The protein below binds the small molecule below.
Small molecule (SMILES): O=C(O)C[C@H](NC(=O)CP(=O)(O)O)C(=O)O

Binding-site contacts:
Ligand atom O4 contacts residue ARG229 of chain 1.B at 3.0 Å (salt-bridge).
Ligand atom O1 contacts residue THR55 of chain 1.B at 3.1 Å (h-bond).
Ligand atom O1 contacts residue HIS134 of chain 1.B at 3.1 Å (h-bond).
Ligand atom O2P contacts residue SER80 of chain 1.C at 3.1 Å (h-bond).
Ligand atom C2 contacts residue PRO266 of chain 1.B at 3.9 Å (hydrophobic).
Ligand atom O2 contacts residue ARG105 of chain 1.B at 3.2 Å (salt-bridge).
Ligand atom C4 contacts residue HIS134 of chain 1.B at 3.9 Å.
Ligand atom C3 contacts residue PRO266 of chain 1.B at 3.5 Å (hydrophobic).
Ligand atom C5 contacts residue GLN231 of chain 1.B at 3.6 Å.
Ligand atom O1P contacts residue SER52 of chain 1.B at 3.8 Å.
Ligand atom O3 contacts residue THR168 of chain 1.B at 3.7 Å.
Ligand atom O5 contacts residue LYS84 of chain 1.C at 3.2 Å (salt-bridge).
Ligand atom P contacts residue ARG105 of chain 1.B at 3.5 Å.
Ligand atom C4 contacts residue ARG167 of chain 1.B at 3.5 Å.
Ligand atom O1 contacts residue ARG105 of chain 1.B at 2.8 Å (salt-bridge).
Ligand atom O3P contacts residue THR55 of chain 1.B at 2.8 Å (h-bond).
Ligand atom O3P contacts residue ARG54 of chain 1.B at 3.7 Å.
Ligand atom C1P contacts residue PRO268 of chain 1.B at 3.7 Å (hydrophobic).
Ligand atom O2P contacts residue ARG54 of chain 1.B at 2.8 Å (salt-bridge).
Ligand atom O2P contacts residue THR53 of chain 1.B at 2.8 Å (h-bond).
Ligand atom N2 contacts residue PRO268 of chain 1.B at 3.5 Å.
Ligand atom O2P contacts residue SER52 of chain 1.B at 3.9 Å.
Ligand atom O4 contacts residue GLN231 of chain 1.B at 2.8 Å (h-bond).
Ligand atom O3P contacts residue ARG105 of chain 1.B at 3.1 Å (salt-bridge).
Ligand atom P contacts residue THR53 of chain 1.B at 3.7 Å.
Ligand atom C5 contacts residue PRO268 of chain 1.B at 3.7 Å (hydrophobic).
Ligand atom C2 contacts residue THR168 of chain 1.B at 3.6 Å.
Ligand atom O3 contacts residue ARG167 of chain 1.B at 2.8 Å (salt-bridge).
Ligand atom O5 contacts residue PRO268 of chain 1.B at 3.5 Å.
Ligand atom O5 contacts residue ARG229 of chain 1.B at 2.6 Å (salt-bridge).
Ligand atom O1P contacts residue LYS84 of chain 1.C at 3.2 Å (salt-bridge).
Ligand atom C5 contacts residue ARG229 of chain 1.B at 3.3 Å.
Ligand atom O3P contacts residue THR53 of chain 1.B at 3.7 Å.
Ligand atom C1 contacts residue ARG105 of chain 1.B at 3.8 Å.
Ligand atom C1P contacts residue ARG54 of chain 1.B at 3.4 Å.
Ligand atom O1P contacts residue SER80 of chain 1.C at 3.5 Å (h-bond).
Ligand atom O3P contacts residue SER52 of chain 1.B at 2.8 Å (h-bond).
Ligand atom O2 contacts residue ARG167 of chain 1.B at 2.9 Å (salt-bridge).
Ligand atom P contacts residue ARG54 of chain 1.B at 3.7 Å.
Ligand atom O1P contacts residue ARG105 of chain 1.B at 2.8 Å (salt-bridge).

Sequence of chain 1.B:
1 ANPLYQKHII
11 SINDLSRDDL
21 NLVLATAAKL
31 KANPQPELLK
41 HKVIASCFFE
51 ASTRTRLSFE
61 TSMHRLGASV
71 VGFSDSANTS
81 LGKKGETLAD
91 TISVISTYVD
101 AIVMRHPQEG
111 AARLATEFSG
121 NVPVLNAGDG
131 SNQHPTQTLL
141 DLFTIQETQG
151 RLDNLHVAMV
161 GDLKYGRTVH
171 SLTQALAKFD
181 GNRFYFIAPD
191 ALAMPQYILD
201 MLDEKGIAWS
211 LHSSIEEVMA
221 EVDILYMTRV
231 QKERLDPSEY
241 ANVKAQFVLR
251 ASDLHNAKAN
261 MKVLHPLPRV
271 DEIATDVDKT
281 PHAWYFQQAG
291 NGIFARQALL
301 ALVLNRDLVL

Sequence of chain 1.C:
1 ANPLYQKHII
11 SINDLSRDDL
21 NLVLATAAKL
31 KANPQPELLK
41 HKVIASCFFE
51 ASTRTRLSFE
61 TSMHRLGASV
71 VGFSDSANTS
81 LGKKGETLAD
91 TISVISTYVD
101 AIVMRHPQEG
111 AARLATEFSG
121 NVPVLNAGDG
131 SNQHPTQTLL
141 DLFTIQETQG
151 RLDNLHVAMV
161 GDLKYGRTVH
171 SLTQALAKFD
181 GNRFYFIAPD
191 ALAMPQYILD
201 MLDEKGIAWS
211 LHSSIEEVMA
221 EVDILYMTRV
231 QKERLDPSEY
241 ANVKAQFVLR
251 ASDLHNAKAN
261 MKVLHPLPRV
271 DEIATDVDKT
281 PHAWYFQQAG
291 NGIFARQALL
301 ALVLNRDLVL